Binding-site contacts:
Ligand atom C3 contacts residue ASN278 of chain 1.G at 4.0 Å.
Ligand atom C5 contacts residue ASN278 of chain 1.G at 3.8 Å.
Ligand atom O5 contacts residue ASN278 of chain 1.G at 2.5 Å (h-bond).
Ligand atom N2 contacts residue THR280 of chain 1.G at 4.3 Å.
Ligand atom C1 contacts residue ASN278 of chain 1.G at 1.5 Å.
Ligand atom C7 contacts residue ASN278 of chain 1.G at 3.2 Å.
Ligand atom C8 contacts residue ASN278 of chain 1.G at 3.2 Å.
Ligand atom O5 contacts residue ASN281 of chain 1.G at 4.0 Å.
Ligand atom O7 contacts residue ASN278 of chain 1.G at 3.0 Å (h-bond).
Ligand atom N2 contacts residue ASN278 of chain 1.G at 3.0 Å (h-bond).
Ligand atom C1 contacts residue ASN281 of chain 1.G at 4.1 Å.
Ligand atom C2 contacts residue ASN278 of chain 1.G at 2.6 Å.
Ligand atom C8 contacts residue NAG2 of chain 1.W at 3.4 Å.
Ligand atom C4 contacts residue ASN278 of chain 1.G at 4.4 Å.

This small molecule binds to this protein.
Small molecule (SMILES): CC(=O)N[C@@H]1[C@@H](O)[C@H](O)[C@@H](CO)O[C@H]1O

Sequence of chain 1.G:
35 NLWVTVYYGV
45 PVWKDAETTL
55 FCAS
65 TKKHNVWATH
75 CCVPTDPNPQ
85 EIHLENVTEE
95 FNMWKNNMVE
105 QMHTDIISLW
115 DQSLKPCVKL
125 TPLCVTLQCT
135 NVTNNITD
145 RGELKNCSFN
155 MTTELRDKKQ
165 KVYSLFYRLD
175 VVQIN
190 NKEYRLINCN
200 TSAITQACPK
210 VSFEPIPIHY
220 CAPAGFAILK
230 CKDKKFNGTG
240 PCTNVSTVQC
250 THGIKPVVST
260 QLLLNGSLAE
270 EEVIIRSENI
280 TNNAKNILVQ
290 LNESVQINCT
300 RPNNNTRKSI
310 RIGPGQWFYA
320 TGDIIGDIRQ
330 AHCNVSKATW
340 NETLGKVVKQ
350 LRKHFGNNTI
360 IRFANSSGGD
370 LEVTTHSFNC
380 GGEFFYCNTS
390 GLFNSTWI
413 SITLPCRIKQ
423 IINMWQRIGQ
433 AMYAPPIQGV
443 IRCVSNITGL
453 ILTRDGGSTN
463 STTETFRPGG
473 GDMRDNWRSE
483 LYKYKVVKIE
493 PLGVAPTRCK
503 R